Binding-site contacts:
Ligand atom O2B contacts residue VAL45 of chain 1.PA at 4.1 Å.
Ligand atom C1M contacts residue GLU52 of chain 1.PA at 3.8 Å.
Ligand atom O11 contacts residue LYS48 of chain 1.PA at 3.9 Å.
Ligand atom C6 contacts residue VAL45 of chain 1.PA at 4.1 Å (hydrophobic).
Ligand atom C10 contacts residue GLU52 of chain 1.PA at 4.0 Å.
Ligand atom C2 contacts residue VAL45 of chain 1.PA at 4.5 Å (hydrophobic).
Ligand atom O2B contacts residue LYS49 of chain 1.PA at 4.3 Å.
Ligand atom O11 contacts residue GLU52 of chain 1.PA at 3.4 Å (salt-bridge).
Ligand atom O11 contacts residue LYS49 of chain 1.PA at 4.4 Å.
Ligand atom C11 contacts residue GLU52 of chain 1.PA at 4.0 Å.
Ligand atom N10 contacts residue GLU52 of chain 1.PA at 3.0 Å (salt-bridge).
Ligand atom O1 contacts residue VAL45 of chain 1.PA at 3.3 Å.
Ligand atom C2M contacts residue VAL45 of chain 1.PA at 3.9 Å (hydrophobic).

Sequence of chain 1.PA:
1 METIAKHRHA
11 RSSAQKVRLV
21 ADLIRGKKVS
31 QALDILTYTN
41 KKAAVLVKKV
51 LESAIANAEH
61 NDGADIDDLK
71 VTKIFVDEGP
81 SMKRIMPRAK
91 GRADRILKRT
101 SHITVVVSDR

The protein below binds the small molecule below.
Small molecule (SMILES): CN[C@@H]1[C@H](O)[C@H](NC)[C@H]2O[C@@]3(O)C(=O)C[C@@H](C)O[C@H]3O[C@@H]2[C@H]1O